The protein below binds the small molecule below.
Small molecule (SMILES): COc1ccnc(CCc2nc3cccnc3[nH]2)c1

Binding-site contacts:
Ligand atom C9 contacts residue HEM1 of chain 1.C at 3.8 Å.
Ligand atom C4 contacts residue GLN181 of chain 1.A at 3.2 Å.
Ligand atom C5 contacts residue GLN181 of chain 1.A at 2.8 Å.
Ligand atom C9 contacts residue PRO268 of chain 1.A at 3.7 Å (hydrophobic).
Ligand atom C12 contacts residue VAL270 of chain 1.A at 3.8 Å (hydrophobic).
Ligand atom C12 contacts residue HEM1 of chain 1.C at 3.4 Å.
Ligand atom C14 contacts residue VAL270 of chain 1.A at 3.3 Å (hydrophobic).
Ligand atom O contacts residue HEM1 of chain 1.C at 3.5 Å.
Ligand atom N3 contacts residue PRO268 of chain 1.A at 4.0 Å.
Ligand atom C9 contacts residue GLU295 of chain 1.A at 3.1 Å.
Ligand atom C11 contacts residue PRO268 of chain 1.A at 4.1 Å (hydrophobic).
Ligand atom C7 contacts residue HEM1 of chain 1.C at 3.2 Å.
Ligand atom N1 contacts residue ARG306 of chain 1.A at 4.1 Å.
Ligand atom O contacts residue GLY289 of chain 1.A at 3.5 Å (h-bond).
Ligand atom N1 contacts residue ARG184 of chain 1.A at 4.0 Å.
Ligand atom C3 contacts residue ARG184 of chain 1.A at 3.5 Å.
Ligand atom C11 contacts residue HEM1 of chain 1.C at 3.7 Å.
Ligand atom C12 contacts residue PHE287 of chain 1.A at 3.5 Å (hydrophobic).
Ligand atom C12 contacts residue GLY289 of chain 1.A at 4.0 Å.
Ligand atom C14 contacts residue GLN181 of chain 1.A at 4.1 Å.
Ligand atom N4 contacts residue GLN181 of chain 1.A at 3.9 Å.
Ligand atom C10 contacts residue PRO268 of chain 1.A at 3.8 Å (hydrophobic).
Ligand atom C8 contacts residue HEM1 of chain 1.C at 4.0 Å.
Ligand atom N2 contacts residue GLN181 of chain 1.A at 2.5 Å (h-bond).
Ligand atom C1 contacts residue GLN181 of chain 1.A at 3.7 Å.
Ligand atom C8 contacts residue GLU295 of chain 1.A at 3.7 Å.
Ligand atom C6 contacts residue GLN181 of chain 1.A at 3.3 Å.
Ligand atom C10 contacts residue HEM1 of chain 1.C at 3.5 Å.
Ligand atom N1 contacts residue GLN181 of chain 1.A at 2.8 Å (h-bond).
Ligand atom C4 contacts residue ARG184 of chain 1.A at 3.3 Å.
Ligand atom N3 contacts residue GLU295 of chain 1.A at 2.6 Å (salt-bridge).
Ligand atom C13 contacts residue VAL270 of chain 1.A at 3.9 Å (hydrophobic).
Ligand atom C14 contacts residue HEM1 of chain 1.C at 4.1 Å.
Ligand atom C9 contacts residue TRP290 of chain 1.A at 3.9 Å (hydrophobic).
Ligand atom O contacts residue PRO268 of chain 1.A at 4.0 Å.
Ligand atom C4 contacts residue ARG306 of chain 1.A at 3.5 Å.
Ligand atom C3 contacts residue GLN181 of chain 1.A at 3.9 Å.
Ligand atom C7 contacts residue GLU295 of chain 1.A at 4.0 Å.
Ligand atom C13 contacts residue HEM1 of chain 1.C at 4.2 Å.
Ligand atom C10 contacts residue TRP290 of chain 1.A at 3.7 Å (hydrophobic).

Sequence of chain 1.A:
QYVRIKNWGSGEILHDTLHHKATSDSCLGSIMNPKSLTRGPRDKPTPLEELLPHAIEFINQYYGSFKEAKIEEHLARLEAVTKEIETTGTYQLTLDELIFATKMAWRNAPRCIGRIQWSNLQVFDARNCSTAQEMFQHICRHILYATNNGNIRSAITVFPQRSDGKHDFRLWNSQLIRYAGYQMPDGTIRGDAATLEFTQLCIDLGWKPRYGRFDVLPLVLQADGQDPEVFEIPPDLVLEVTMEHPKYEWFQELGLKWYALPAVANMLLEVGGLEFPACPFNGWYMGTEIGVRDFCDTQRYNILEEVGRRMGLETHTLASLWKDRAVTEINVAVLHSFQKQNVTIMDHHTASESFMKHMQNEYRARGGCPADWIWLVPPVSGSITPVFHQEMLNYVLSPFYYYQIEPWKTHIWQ